Sequence of chain 1.E:
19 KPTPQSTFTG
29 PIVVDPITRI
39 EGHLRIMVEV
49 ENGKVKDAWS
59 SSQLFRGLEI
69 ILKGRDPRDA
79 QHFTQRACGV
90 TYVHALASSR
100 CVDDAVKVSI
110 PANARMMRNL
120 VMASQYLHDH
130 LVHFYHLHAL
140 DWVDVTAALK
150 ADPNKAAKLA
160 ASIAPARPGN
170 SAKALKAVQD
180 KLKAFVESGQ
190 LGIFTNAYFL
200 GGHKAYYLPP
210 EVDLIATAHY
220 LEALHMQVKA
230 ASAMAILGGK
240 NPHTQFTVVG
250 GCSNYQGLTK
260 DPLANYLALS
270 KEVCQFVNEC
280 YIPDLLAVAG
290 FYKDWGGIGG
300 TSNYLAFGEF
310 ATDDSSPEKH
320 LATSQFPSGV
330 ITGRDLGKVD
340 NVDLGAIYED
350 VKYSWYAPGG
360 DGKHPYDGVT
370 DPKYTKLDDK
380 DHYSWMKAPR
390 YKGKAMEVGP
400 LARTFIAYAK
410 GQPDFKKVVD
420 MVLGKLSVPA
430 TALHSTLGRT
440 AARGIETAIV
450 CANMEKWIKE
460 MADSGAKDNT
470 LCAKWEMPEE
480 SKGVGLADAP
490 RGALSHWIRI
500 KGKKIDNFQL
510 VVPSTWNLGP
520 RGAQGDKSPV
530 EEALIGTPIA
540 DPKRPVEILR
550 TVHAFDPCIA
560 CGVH

A protein and the small-molecule ligand that binds it are described below.
Small molecule (SMILES): N#C[Fe](=C=O)C#N

Binding-site contacts:
Ligand atom C3 contacts residue CSX89 of chain 1.E at 3.1 Å.
Ligand atom C2 contacts residue ARG490 of chain 1.E at 3.5 Å.
Ligand atom C1 contacts residue CSX89 of chain 1.E at 4.1 Å.
Ligand atom C3 contacts residue PRO512 of chain 1.E at 3.9 Å (hydrophobic).
Ligand atom N1 contacts residue SER513 of chain 1.E at 2.8 Å (h-bond).
Ligand atom FE contacts residue CSX89 of chain 1.E at 2.3 Å.
Ligand atom O3 contacts residue PRO512 of chain 1.E at 3.4 Å.
Ligand atom N1 contacts residue VAL511 of chain 1.E at 3.9 Å.
Ligand atom O3 contacts residue CYS560 of chain 1.E at 3.7 Å.
Ligand atom N1 contacts residue CYS560 of chain 1.E at 3.5 Å.
Ligand atom FE contacts residue CYS560 of chain 1.E at 2.3 Å.
Ligand atom C1 contacts residue ARG490 of chain 1.E at 3.5 Å.
Ligand atom C3 contacts residue CYS560 of chain 1.E at 2.9 Å (hydrophobic).
Ligand atom O3 contacts residue CSX89 of chain 1.E at 4.0 Å.
Ligand atom C3 contacts residue VAL511 of chain 1.E at 3.5 Å (hydrophobic).
Ligand atom FE contacts residue ARG490 of chain 1.E at 4.1 Å.
Ligand atom C1 contacts residue VAL511 of chain 1.E at 3.8 Å (hydrophobic).
Ligand atom N1 contacts residue PRO512 of chain 1.E at 3.7 Å.
Ligand atom C3 contacts residue VAL92 of chain 1.E at 3.7 Å (hydrophobic).
Ligand atom N2 contacts residue CSX89 of chain 1.E at 3.5 Å.
Ligand atom O3 contacts residue VAL92 of chain 1.E at 3.5 Å.
Ligand atom C3 contacts residue ALA488 of chain 1.E at 4.2 Å (hydrophobic).
Ligand atom C2 contacts residue ALA488 of chain 1.E at 3.9 Å (hydrophobic).
Ligand atom C1 contacts residue PRO512 of chain 1.E at 4.1 Å (hydrophobic).
Ligand atom C3 contacts residue HIS93 of chain 1.E at 3.4 Å.
Ligand atom C1 contacts residue CYS557 of chain 1.E at 4.0 Å (hydrophobic).
Ligand atom C2 contacts residue CSX89 of chain 1.E at 3.1 Å.
Ligand atom O3 contacts residue HIS93 of chain 1.E at 3.3 Å (h-bond).
Ligand atom N2 contacts residue PRO489 of chain 1.E at 3.3 Å.
Ligand atom O3 contacts residue ALA488 of chain 1.E at 3.9 Å.
Ligand atom N2 contacts residue ARG490 of chain 1.E at 2.9 Å (salt-bridge).
Ligand atom N2 contacts residue ALA488 of chain 1.E at 3.4 Å.
Ligand atom O3 contacts residue LEU493 of chain 1.E at 3.5 Å.
Ligand atom N1 contacts residue ARG490 of chain 1.E at 3.7 Å.
Ligand atom O3 contacts residue VAL511 of chain 1.E at 3.3 Å.
Ligand atom C1 contacts residue SER513 of chain 1.E at 3.8 Å.
Ligand atom C1 contacts residue CYS560 of chain 1.E at 3.0 Å (hydrophobic).
Ligand atom C1 contacts residue NI1 of chain 1.AA at 4.0 Å.
Ligand atom N1 contacts residue CYS557 of chain 1.E at 4.1 Å.
Ligand atom FE contacts residue NI1 of chain 1.AA at 3.0 Å.